Binding-site contacts:
Ligand atom C7 contacts residue TRP193 of chain 1.A at 3.6 Å (hydrophobic).
Ligand atom O2 contacts residue SER177 of chain 1.A at 2.5 Å (h-bond).
Ligand atom N2 contacts residue GLY196 of chain 1.A at 3.1 Å (h-bond).
Ligand atom C12 contacts residue GLY194 of chain 1.A at 3.7 Å.
Ligand atom O4 contacts residue GLY194 of chain 1.A at 2.8 Å (h-bond).
Ligand atom B1 contacts residue HIS40 of chain 1.A at 3.4 Å.
Ligand atom C6 contacts residue GLN174 of chain 1.A at 2.9 Å.
Ligand atom O2 contacts residue ASP176 of chain 1.A at 3.5 Å (salt-bridge).
Ligand atom C6 contacts residue GLY196 of chain 1.A at 3.6 Å.
Ligand atom C4 contacts residue CYS173 of chain 1.A at 3.7 Å (hydrophobic).
Ligand atom C6 contacts residue GLY194 of chain 1.A at 3.3 Å.
Ligand atom O2 contacts residue GLY175 of chain 1.A at 2.8 Å (h-bond).
Ligand atom N2 contacts residue GLY194 of chain 1.A at 3.4 Å (h-bond).
Ligand atom C9 contacts residue HIS40 of chain 1.A at 3.4 Å.
Ligand atom C18 contacts residue ASN79 of chain 1.A at 3.1 Å.
Ligand atom C14 contacts residue GLY194 of chain 1.A at 3.5 Å.
Ligand atom B1 contacts residue SER177 of chain 1.A at 1.5 Å.
Ligand atom C12 contacts residue TRP193 of chain 1.A at 3.4 Å (hydrophobic).
Ligand atom C5 contacts residue GLY194 of chain 1.A at 3.5 Å.
Ligand atom C13 contacts residue GLY194 of chain 1.A at 3.6 Å.
Ligand atom O1 contacts residue SER177 of chain 1.A at 2.5 Å (h-bond).
Ligand atom C2 contacts residue SER177 of chain 1.A at 2.4 Å.
Ligand atom C3 contacts residue CYS173 of chain 1.A at 3.4 Å (hydrophobic).
Ligand atom O4 contacts residue TRP193 of chain 1.A at 3.2 Å.
Ligand atom C17 contacts residue ASN79 of chain 1.A at 3.7 Å.
Ligand atom O2 contacts residue GLN174 of chain 1.A at 3.7 Å.
Ligand atom C20 contacts residue TRP193 of chain 1.A at 3.3 Å (hydrophobic).
Ligand atom C7 contacts residue SER192 of chain 1.A at 3.4 Å.
Ligand atom C25 contacts residue SER172 of chain 1.A at 3.7 Å.
Ligand atom N6 contacts residue GLY194 of chain 1.A at 2.9 Å (h-bond).
Ligand atom O3 contacts residue GLN174 of chain 1.A at 3.4 Å (h-bond).
Ligand atom N1 contacts residue SER192 of chain 1.A at 3.1 Å (h-bond).
Ligand atom N2 contacts residue GLN174 of chain 1.A at 3.3 Å (h-bond).
Ligand atom C5 contacts residue GLY196 of chain 1.A at 3.2 Å.
Ligand atom C16 contacts residue GLN174 of chain 1.A at 2.9 Å.
Ligand atom N1 contacts residue HIS40 of chain 1.A at 3.7 Å.
Ligand atom C3 contacts residue SER177 of chain 1.A at 2.9 Å.
Ligand atom N1 contacts residue SER177 of chain 1.A at 2.9 Å (h-bond).
Ligand atom C23 contacts residue GLN174 of chain 1.A at 3.2 Å.
Ligand atom O1 contacts residue HIS40 of chain 1.A at 2.9 Å (h-bond).

This small molecule binds to this protein.
Small molecule (SMILES): N#Cc1cccc(C[C@H](NC(=O)[C@@H]2CCCN2C(=O)[C@H](N)Cc2ccccc2)B(O)O)c1

Sequence of chain 1.A:
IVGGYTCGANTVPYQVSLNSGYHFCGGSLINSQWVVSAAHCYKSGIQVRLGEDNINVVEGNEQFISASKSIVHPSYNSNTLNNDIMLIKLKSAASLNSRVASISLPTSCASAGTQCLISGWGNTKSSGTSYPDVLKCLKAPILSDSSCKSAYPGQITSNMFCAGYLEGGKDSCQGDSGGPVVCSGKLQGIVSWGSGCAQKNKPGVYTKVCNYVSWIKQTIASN